This protein binds this small molecule.
Small molecule (SMILES): CC(=O)N[C@@H]1[C@@H](O)[C@H](O)[C@@H](CO)O[C@H]1O

Sequence of chain 1.A:
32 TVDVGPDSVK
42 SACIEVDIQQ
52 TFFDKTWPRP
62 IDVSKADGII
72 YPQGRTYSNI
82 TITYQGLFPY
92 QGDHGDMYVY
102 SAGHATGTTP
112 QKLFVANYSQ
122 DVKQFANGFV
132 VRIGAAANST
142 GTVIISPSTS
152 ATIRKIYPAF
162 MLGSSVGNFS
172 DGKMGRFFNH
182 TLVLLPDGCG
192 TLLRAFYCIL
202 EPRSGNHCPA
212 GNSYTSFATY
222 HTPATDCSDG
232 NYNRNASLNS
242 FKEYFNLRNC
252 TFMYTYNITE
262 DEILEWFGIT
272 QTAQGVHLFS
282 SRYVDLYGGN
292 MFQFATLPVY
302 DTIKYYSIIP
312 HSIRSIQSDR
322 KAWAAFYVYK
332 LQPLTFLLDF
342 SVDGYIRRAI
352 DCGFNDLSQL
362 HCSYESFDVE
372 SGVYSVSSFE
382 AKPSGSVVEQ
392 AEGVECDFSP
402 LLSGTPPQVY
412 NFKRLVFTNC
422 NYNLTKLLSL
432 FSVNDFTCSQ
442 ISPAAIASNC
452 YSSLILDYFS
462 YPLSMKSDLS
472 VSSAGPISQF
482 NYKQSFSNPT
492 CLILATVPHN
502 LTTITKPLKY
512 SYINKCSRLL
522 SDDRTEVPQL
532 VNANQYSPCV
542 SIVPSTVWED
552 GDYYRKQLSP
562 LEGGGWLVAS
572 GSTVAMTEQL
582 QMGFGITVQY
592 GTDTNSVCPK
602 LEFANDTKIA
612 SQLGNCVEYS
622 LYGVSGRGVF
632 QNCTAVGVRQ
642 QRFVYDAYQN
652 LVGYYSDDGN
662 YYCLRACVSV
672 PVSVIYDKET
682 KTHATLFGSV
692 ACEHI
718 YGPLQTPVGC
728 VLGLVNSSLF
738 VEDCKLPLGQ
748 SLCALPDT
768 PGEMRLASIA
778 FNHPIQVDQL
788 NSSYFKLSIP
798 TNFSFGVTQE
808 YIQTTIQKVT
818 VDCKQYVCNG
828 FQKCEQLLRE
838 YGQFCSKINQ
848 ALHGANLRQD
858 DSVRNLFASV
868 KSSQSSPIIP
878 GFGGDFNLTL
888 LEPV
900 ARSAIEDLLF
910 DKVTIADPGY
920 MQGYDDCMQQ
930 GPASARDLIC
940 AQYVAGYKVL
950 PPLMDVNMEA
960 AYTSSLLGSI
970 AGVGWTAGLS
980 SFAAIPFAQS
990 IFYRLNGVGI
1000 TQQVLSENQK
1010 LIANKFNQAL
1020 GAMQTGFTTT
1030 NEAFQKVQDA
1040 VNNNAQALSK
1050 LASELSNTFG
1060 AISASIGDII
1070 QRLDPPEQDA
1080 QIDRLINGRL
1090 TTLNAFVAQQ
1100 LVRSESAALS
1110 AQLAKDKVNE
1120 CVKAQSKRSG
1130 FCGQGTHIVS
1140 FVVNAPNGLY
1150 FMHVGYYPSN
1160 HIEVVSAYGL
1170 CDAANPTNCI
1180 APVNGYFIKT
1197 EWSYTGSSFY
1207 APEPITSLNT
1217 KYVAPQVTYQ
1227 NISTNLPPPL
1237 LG

Binding-site contacts:
Ligand atom C2 contacts residue ASN169 of chain 1.A at 2.5 Å.
Ligand atom C8 contacts residue ASN169 of chain 1.A at 3.1 Å.
Ligand atom N2 contacts residue ASN169 of chain 1.A at 2.9 Å (h-bond).
Ligand atom C7 contacts residue ASN169 of chain 1.A at 3.4 Å.
Ligand atom C8 contacts residue PHE179 of chain 1.A at 4.1 Å (hydrophobic).
Ligand atom O5 contacts residue PHE170 of chain 1.A at 4.3 Å.
Ligand atom O6 contacts residue GLY173 of chain 1.A at 3.7 Å.
Ligand atom O7 contacts residue SER171 of chain 1.A at 3.8 Å.
Ligand atom C4 contacts residue ASN169 of chain 1.A at 4.3 Å.
Ligand atom C8 contacts residue ARG177 of chain 1.A at 3.8 Å.
Ligand atom O7 contacts residue ASN169 of chain 1.A at 3.8 Å.
Ligand atom C1 contacts residue ASN169 of chain 1.A at 1.4 Å.
Ligand atom C7 contacts residue PHE170 of chain 1.A at 3.9 Å (hydrophobic).
Ligand atom O7 contacts residue PHE170 of chain 1.A at 3.4 Å (h-bond).
Ligand atom C1 contacts residue GLY173 of chain 1.A at 4.4 Å.
Ligand atom C3 contacts residue ASN169 of chain 1.A at 3.8 Å.
Ligand atom N2 contacts residue PHE170 of chain 1.A at 4.1 Å.
Ligand atom C5 contacts residue ASN169 of chain 1.A at 3.7 Å.
Ligand atom C2 contacts residue PHE170 of chain 1.A at 3.7 Å (hydrophobic).
Ligand atom O6 contacts residue ASN169 of chain 1.A at 4.3 Å.
Ligand atom O5 contacts residue GLY173 of chain 1.A at 3.9 Å.
Ligand atom O5 contacts residue ASN169 of chain 1.A at 2.3 Å (h-bond).
Ligand atom C1 contacts residue PHE170 of chain 1.A at 3.9 Å (hydrophobic).